This protein binds this small molecule.
Small molecule (SMILES): CC(C)C[C@H](N)C(=O)N[C@@H](Cc1ccc(O)cc1)C(=O)N[C@@H](CCCCN)C(=O)N[C@H](C=O)CCCCN.CSCC[C@H](N)C(=O)N[C@H](C(=O)N[C@H](C=O)Cc1ccccc1)[C@@H](C)O

Sequence of chain 1.C:
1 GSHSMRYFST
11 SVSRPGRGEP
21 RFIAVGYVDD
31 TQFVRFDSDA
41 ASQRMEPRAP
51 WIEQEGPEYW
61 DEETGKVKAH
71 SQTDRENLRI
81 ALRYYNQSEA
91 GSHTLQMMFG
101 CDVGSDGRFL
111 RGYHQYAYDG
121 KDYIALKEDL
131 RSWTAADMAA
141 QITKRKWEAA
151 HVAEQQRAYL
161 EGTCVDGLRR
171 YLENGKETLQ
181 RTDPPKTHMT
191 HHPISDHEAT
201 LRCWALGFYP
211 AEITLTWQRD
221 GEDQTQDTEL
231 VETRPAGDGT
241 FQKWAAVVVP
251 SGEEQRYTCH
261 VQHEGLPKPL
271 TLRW

Binding-site contacts:
Ligand atom O contacts residue LYS146 of chain 1.C at 3.5 Å (salt-bridge).
Ligand atom OG1 contacts residue ILE80 of chain 1.C at 3.6 Å.
Ligand atom NZ contacts residue THR163 of chain 1.C at 2.4 Å (h-bond).
Ligand atom N contacts residue ASN77 of chain 1.C at 2.9 Å (h-bond).
Ligand atom CZ contacts residue HIS70 of chain 1.C at 3.4 Å.
Ligand atom CE contacts residue THR163 of chain 1.C at 3.3 Å.
Ligand atom CA contacts residue THR143 of chain 1.C at 3.6 Å.
Ligand atom CG contacts residue ASN77 of chain 1.C at 3.5 Å.
Ligand atom C contacts residue TYR159 of chain 1.C at 3.6 Å (hydrophobic).
Ligand atom N contacts residue GLU63 of chain 1.C at 3.0 Å (salt-bridge).
Ligand atom C contacts residue LYS146 of chain 1.C at 3.2 Å.
Ligand atom CB contacts residue GLU63 of chain 1.C at 3.1 Å.
Ligand atom O contacts residue TYR84 of chain 1.C at 2.7 Å (h-bond).
Ligand atom C contacts residue THR143 of chain 1.C at 3.6 Å.
Ligand atom OH contacts residue HIS70 of chain 1.C at 2.4 Å (h-bond).
Ligand atom O contacts residue THR143 of chain 1.C at 2.9 Å (h-bond).
Ligand atom CE contacts residue ALA150 of chain 1.C at 3.6 Å (hydrophobic).
Ligand atom O contacts residue LYS66 of chain 1.C at 3.1 Å.
Ligand atom CE1 contacts residue TYR7 of chain 1.C at 3.5 Å (hydrophobic).
Ligand atom CA contacts residue TYR171 of chain 1.C at 3.5 Å (hydrophobic).
Ligand atom CA contacts residue GLU63 of chain 1.C at 3.6 Å.
Ligand atom CA contacts residue GLU63 of chain 1.C at 3.6 Å.
Ligand atom N contacts residue TYR7 of chain 1.C at 3.0 Å (h-bond).
Ligand atom O contacts residue LYS146 of chain 1.C at 3.6 Å.
Ligand atom CB contacts residue ASN77 of chain 1.C at 3.6 Å.
Ligand atom CD1 contacts residue TYR7 of chain 1.C at 3.4 Å (hydrophobic).
Ligand atom CG contacts residue VAL152 of chain 1.C at 3.6 Å (hydrophobic).
Ligand atom C contacts residue TYR159 of chain 1.C at 3.4 Å (hydrophobic).
Ligand atom O contacts residue TYR159 of chain 1.C at 2.5 Å (h-bond).
Ligand atom CA contacts residue TYR159 of chain 1.C at 3.5 Å (hydrophobic).
Ligand atom N contacts residue TYR171 of chain 1.C at 2.5 Å (h-bond).
Ligand atom CD2 contacts residue TYR59 of chain 1.C at 3.5 Å (hydrophobic).
Ligand atom O contacts residue TRP147 of chain 1.C at 2.8 Å (h-bond).
Ligand atom O contacts residue TYR159 of chain 1.C at 3.2 Å.
Ligand atom CE contacts residue GLN156 of chain 1.C at 3.3 Å.
Ligand atom CB contacts residue THR143 of chain 1.C at 3.5 Å.
Ligand atom O contacts residue LYS66 of chain 1.C at 3.2 Å (salt-bridge).
Ligand atom CD contacts residue THR163 of chain 1.C at 3.4 Å.
Ligand atom CD2 contacts residue TYR171 of chain 1.C at 3.5 Å (hydrophobic).
Ligand atom CA contacts residue ASN77 of chain 1.C at 3.5 Å.